Binding-site contacts:
Ligand atom O1 contacts residue ARG185 of chain 1.D at 2.5 Å (salt-bridge).
Ligand atom C3 contacts residue HIS245 of chain 1.D at 4.0 Å.
Ligand atom O2 contacts residue TYR241 of chain 1.D at 2.3 Å (h-bond).
Ligand atom C6 contacts residue VAL150 of chain 1.D at 3.9 Å (hydrophobic).
Ligand atom C4 contacts residue TYR241 of chain 1.D at 3.9 Å (hydrophobic).
Ligand atom C5 contacts residue VAL150 of chain 1.D at 3.5 Å (hydrophobic).
Ligand atom C2 contacts residue HIS245 of chain 1.D at 3.9 Å.
Ligand atom C6 contacts residue MET188 of chain 1.D at 3.6 Å (hydrophobic).
Ligand atom C2 contacts residue ARG185 of chain 1.D at 3.2 Å.
Ligand atom C4 contacts residue MET188 of chain 1.D at 3.9 Å (hydrophobic).
Ligand atom O2 contacts residue ARG185 of chain 1.D at 3.9 Å.
Ligand atom C3 contacts residue ARG185 of chain 1.D at 3.4 Å.
Ligand atom C6 contacts residue CYS147 of chain 1.D at 3.8 Å (hydrophobic).
Ligand atom C4 contacts residue TYR100 of chain 1.D at 4.2 Å (hydrophobic).
Ligand atom C4 contacts residue PHE96 of chain 1.D at 3.6 Å (hydrophobic).
Ligand atom C2 contacts residue TYR241 of chain 1.D at 3.0 Å (hydrophobic).
Ligand atom C2 contacts residue PHE96 of chain 1.D at 4.4 Å (hydrophobic).
Ligand atom C6 contacts residue PHE96 of chain 1.D at 3.5 Å (hydrophobic).
Ligand atom C3 contacts residue TYR241 of chain 1.D at 3.9 Å (hydrophobic).
Ligand atom C5 contacts residue MET188 of chain 1.D at 3.7 Å (hydrophobic).
Ligand atom C3 contacts residue PHE96 of chain 1.D at 4.3 Å (hydrophobic).
Ligand atom O1 contacts residue TYR241 of chain 1.D at 3.6 Å.
Ligand atom C3 contacts residue TYR100 of chain 1.D at 4.2 Å (hydrophobic).
Ligand atom O2 contacts residue ARG258 of chain 1.D at 3.4 Å (salt-bridge).
Ligand atom C2 contacts residue TYR100 of chain 1.D at 4.0 Å (hydrophobic).
Ligand atom O2 contacts residue TYR100 of chain 1.D at 4.0 Å.
Ligand atom C3 contacts residue MET188 of chain 1.D at 4.3 Å (hydrophobic).
Ligand atom O1 contacts residue TYR100 of chain 1.D at 4.4 Å.
Ligand atom O1 contacts residue ARG258 of chain 1.D at 3.4 Å (salt-bridge).
Ligand atom C2 contacts residue ARG258 of chain 1.D at 3.6 Å.
Ligand atom O1 contacts residue HIS245 of chain 1.D at 3.1 Å (h-bond).
Ligand atom O2 contacts residue PHE96 of chain 1.D at 3.6 Å.
Ligand atom C5 contacts residue PHE96 of chain 1.D at 3.6 Å (hydrophobic).

This protein binds this small molecule.
Small molecule (SMILES): CCCCC(=O)O

Sequence of chain 1.D:
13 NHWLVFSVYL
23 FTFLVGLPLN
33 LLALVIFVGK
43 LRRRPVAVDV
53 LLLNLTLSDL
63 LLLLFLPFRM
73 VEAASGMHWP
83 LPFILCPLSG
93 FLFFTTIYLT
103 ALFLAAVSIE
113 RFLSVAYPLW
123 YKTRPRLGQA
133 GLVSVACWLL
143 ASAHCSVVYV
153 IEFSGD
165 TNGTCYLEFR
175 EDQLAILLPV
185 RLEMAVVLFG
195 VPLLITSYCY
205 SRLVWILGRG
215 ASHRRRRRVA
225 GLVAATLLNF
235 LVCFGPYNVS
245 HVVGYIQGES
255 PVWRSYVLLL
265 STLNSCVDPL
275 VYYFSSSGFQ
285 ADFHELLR